Binding-site contacts:
Ligand atom O3 contacts residue ASP133 of chain 2.A at 4.3 Å.
Ligand atom O4 contacts residue ASP316 of chain 2.A at 4.4 Å.
Ligand atom O4 contacts residue ALA313 of chain 2.A at 3.3 Å.
Ligand atom C2 contacts residue MG1 of chain 2.K at 2.8 Å.
Ligand atom C1 contacts residue THR348 of chain 2.A at 4.3 Å.
Ligand atom O4 contacts residue MG1 of chain 2.K at 4.0 Å.
Ligand atom O1 contacts residue ASP316 of chain 2.A at 3.9 Å.
Ligand atom C2 contacts residue ALA313 of chain 2.A at 3.4 Å (hydrophobic).
Ligand atom C1 contacts residue ARG93 of chain 2.A at 4.2 Å.
Ligand atom C1 contacts residue LYS290 of chain 2.A at 3.2 Å.
Ligand atom O3 contacts residue MET311 of chain 2.A at 3.9 Å.
Ligand atom C2 contacts residue GLY315 of chain 2.A at 4.0 Å.
Ligand atom O1 contacts residue MG1 of chain 2.K at 1.9 Å.
Ligand atom C1 contacts residue MG1 of chain 2.K at 2.7 Å.
Ligand atom O3 contacts residue LYS290 of chain 2.A at 3.1 Å (salt-bridge).
Ligand atom O3 contacts residue MET380 of chain 2.A at 4.5 Å.
Ligand atom O2 contacts residue MG1 of chain 2.K at 2.1 Å.
Ligand atom O4 contacts residue ARG314 of chain 2.A at 3.8 Å.
Ligand atom C2 contacts residue THR348 of chain 2.A at 3.5 Å.
Ligand atom O1 contacts residue LYS290 of chain 2.A at 2.9 Å (salt-bridge).
Ligand atom O2 contacts residue ALA313 of chain 2.A at 3.9 Å.
Ligand atom O1 contacts residue ARG93 of chain 2.A at 4.2 Å.
Ligand atom C2 contacts residue GLU292 of chain 2.A at 3.7 Å.
Ligand atom O1 contacts residue GLU292 of chain 2.A at 3.1 Å (salt-bridge).
Ligand atom C2 contacts residue ASP316 of chain 2.A at 4.2 Å.
Ligand atom O4 contacts residue THR348 of chain 2.A at 2.4 Å (h-bond).
Ligand atom O4 contacts residue GLY315 of chain 2.A at 3.4 Å (h-bond).
Ligand atom O2 contacts residue GLY315 of chain 2.A at 3.7 Å.
Ligand atom O3 contacts residue MG1 of chain 2.K at 3.8 Å.
Ligand atom C1 contacts residue GLU292 of chain 2.A at 3.6 Å.
Ligand atom O3 contacts residue THR348 of chain 2.A at 4.1 Å.
Ligand atom O2 contacts residue ASP316 of chain 2.A at 3.0 Å (salt-bridge).
Ligand atom O2 contacts residue GLU292 of chain 2.A at 3.1 Å (salt-bridge).
Ligand atom C1 contacts residue ALA313 of chain 2.A at 3.9 Å (hydrophobic).
Ligand atom O3 contacts residue ARG93 of chain 2.A at 3.5 Å (salt-bridge).
Ligand atom O3 contacts residue ALA313 of chain 2.A at 4.0 Å.

This small molecule binds to this protein.
Small molecule (SMILES): O=C([O-])C(=O)[O-]

Sequence of chain 2.A:
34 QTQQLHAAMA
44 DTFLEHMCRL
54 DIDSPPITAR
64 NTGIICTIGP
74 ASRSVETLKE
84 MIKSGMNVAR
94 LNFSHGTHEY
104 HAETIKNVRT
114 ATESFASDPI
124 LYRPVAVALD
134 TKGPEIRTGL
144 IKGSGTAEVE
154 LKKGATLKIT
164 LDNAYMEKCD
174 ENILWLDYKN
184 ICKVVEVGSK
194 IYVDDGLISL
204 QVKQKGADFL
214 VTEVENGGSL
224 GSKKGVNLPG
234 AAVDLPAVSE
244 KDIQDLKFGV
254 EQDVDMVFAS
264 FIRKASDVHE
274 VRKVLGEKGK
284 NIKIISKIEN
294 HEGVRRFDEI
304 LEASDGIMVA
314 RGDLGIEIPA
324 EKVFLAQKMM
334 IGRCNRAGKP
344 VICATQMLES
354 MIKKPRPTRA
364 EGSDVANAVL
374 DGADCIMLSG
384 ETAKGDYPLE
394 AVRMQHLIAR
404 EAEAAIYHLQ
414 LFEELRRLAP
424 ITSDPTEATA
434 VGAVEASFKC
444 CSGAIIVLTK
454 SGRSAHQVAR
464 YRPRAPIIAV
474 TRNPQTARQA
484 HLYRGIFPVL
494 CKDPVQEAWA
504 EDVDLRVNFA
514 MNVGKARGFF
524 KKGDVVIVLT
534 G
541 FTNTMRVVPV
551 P